Sequence of chain 1.A:
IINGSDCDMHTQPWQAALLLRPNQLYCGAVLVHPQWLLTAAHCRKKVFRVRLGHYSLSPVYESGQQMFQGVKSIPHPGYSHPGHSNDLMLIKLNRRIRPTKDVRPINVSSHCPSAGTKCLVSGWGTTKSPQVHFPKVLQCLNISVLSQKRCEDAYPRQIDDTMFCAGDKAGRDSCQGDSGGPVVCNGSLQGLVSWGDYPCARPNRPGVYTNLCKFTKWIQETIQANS

The small molecule below binds the protein below.
Small molecule (SMILES): CC(=O)N[C@H]1[C@H](O[C@H]2[C@H](O)[C@@H](NC(C)=O)CO[C@@H]2CO)O[C@H](CO)[C@@H](O)[C@@H]1O

Binding-site contacts:
Ligand atom N2 contacts residue ASN142 of chain 1.A at 3.0 Å (h-bond).
Ligand atom C8 contacts residue CYS140 of chain 1.A at 3.6 Å (hydrophobic).
Ligand atom C1 contacts residue LEU120 of chain 1.A at 4.3 Å (hydrophobic).
Ligand atom C7 contacts residue ASN142 of chain 1.A at 3.3 Å.
Ligand atom C7 contacts residue SER5 of chain 1.A at 4.5 Å.
Ligand atom C3 contacts residue ASN142 of chain 1.A at 3.8 Å.
Ligand atom O5 contacts residue LYS118 of chain 1.A at 3.2 Å (salt-bridge).
Ligand atom C8 contacts residue ASN142 of chain 1.A at 4.5 Å.
Ligand atom O5 contacts residue ASN142 of chain 1.A at 2.3 Å (h-bond).
Ligand atom C7 contacts residue LEU120 of chain 1.A at 4.4 Å (hydrophobic).
Ligand atom N2 contacts residue LEU120 of chain 1.A at 4.1 Å.
Ligand atom C1 contacts residue LYS118 of chain 1.A at 4.3 Å.
Ligand atom C4 contacts residue ASN142 of chain 1.A at 4.2 Å.
Ligand atom O7 contacts residue ASN142 of chain 1.A at 3.2 Å (h-bond).
Ligand atom C5 contacts residue ASN142 of chain 1.A at 3.6 Å.
Ligand atom C8 contacts residue LEU120 of chain 1.A at 4.2 Å (hydrophobic).
Ligand atom C5 contacts residue LYS118 of chain 1.A at 4.1 Å.
Ligand atom C8 contacts residue LEU141 of chain 1.A at 4.3 Å (hydrophobic).
Ligand atom C6 contacts residue LYS118 of chain 1.A at 3.7 Å.
Ligand atom O6 contacts residue LYS118 of chain 1.A at 2.9 Å (salt-bridge).
Ligand atom C2 contacts residue ASN142 of chain 1.A at 2.5 Å.
Ligand atom C8 contacts residue SER5 of chain 1.A at 3.3 Å.
Ligand atom C1 contacts residue ASN142 of chain 1.A at 1.4 Å.